A small-molecule ligand and the protein it binds are described below.
Small molecule (SMILES): CC1=Nc2nc(NCc3cccc(Br)c3)nn2C(=O)C1

Sequence of chain 8.A:
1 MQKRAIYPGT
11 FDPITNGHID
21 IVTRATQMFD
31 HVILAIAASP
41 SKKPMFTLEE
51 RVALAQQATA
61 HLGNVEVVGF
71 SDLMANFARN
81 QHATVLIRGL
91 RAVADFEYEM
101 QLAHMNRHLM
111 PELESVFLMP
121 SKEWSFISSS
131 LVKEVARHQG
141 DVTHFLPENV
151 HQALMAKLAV

Binding-site contacts:
Ligand atom N1 contacts residue MET74 of chain 3.A at 4.2 Å.
Ligand atom C20 contacts residue ALA37 of chain 3.A at 3.8 Å (hydrophobic).
Ligand atom C7 contacts residue LEU131 of chain 8.A at 4.1 Å (hydrophobic).
Ligand atom C17 contacts residue ASN106 of chain 3.A at 3.5 Å.
Ligand atom C9 contacts residue LEU73 of chain 3.A at 4.1 Å (hydrophobic).
Ligand atom C6 contacts residue MET74 of chain 3.A at 3.7 Å (hydrophobic).
Ligand atom C12 contacts residue ASP72 of chain 3.A at 3.9 Å.
Ligand atom N8 contacts residue LEU73 of chain 3.A at 3.5 Å.
Ligand atom C9 contacts residue LEU102 of chain 3.A at 3.7 Å (hydrophobic).
Ligand atom N3 contacts residue MET74 of chain 3.A at 2.9 Å (h-bond).
Ligand atom C19 contacts residue THR10 of chain 3.A at 3.7 Å.
Ligand atom C7 contacts residue LEU102 of chain 3.A at 3.7 Å (hydrophobic).
Ligand atom BR contacts residue GLY9 of chain 3.A at 3.5 Å.
Ligand atom C19 contacts residue ALA37 of chain 3.A at 3.7 Å (hydrophobic).
Ligand atom C6 contacts residue LEU73 of chain 3.A at 4.0 Å (hydrophobic).
Ligand atom C5 contacts residue GLU134 of chain 8.A at 4.2 Å.
Ligand atom C2 contacts residue MET74 of chain 3.A at 3.7 Å (hydrophobic).
Ligand atom BR contacts residue PRO8 of chain 3.A at 3.9 Å.
Ligand atom BR contacts residue MET74 of chain 3.A at 3.9 Å.
Ligand atom C13 contacts residue PHE70 of chain 3.A at 3.9 Å (hydrophobic).
Ligand atom O11 contacts residue GLU134 of chain 8.A at 3.4 Å.
Ligand atom C7 contacts residue VAL135 of chain 8.A at 4.2 Å (hydrophobic).
Ligand atom C17 contacts residue MET105 of chain 3.A at 3.6 Å (hydrophobic).
Ligand atom N10 contacts residue LEU73 of chain 3.A at 3.9 Å.
Ligand atom C17 contacts residue LEU102 of chain 3.A at 3.6 Å (hydrophobic).
Ligand atom C2 contacts residue LEU73 of chain 3.A at 3.5 Å (hydrophobic).
Ligand atom N10 contacts residue ASP72 of chain 3.A at 3.2 Å (salt-bridge).
Ligand atom C18 contacts residue THR10 of chain 3.A at 3.7 Å.
Ligand atom N10 contacts residue MET74 of chain 3.A at 3.7 Å.
Ligand atom C12 contacts residue HIS138 of chain 8.A at 4.2 Å.
Ligand atom C6 contacts residue ASP72 of chain 3.A at 4.2 Å.
Ligand atom N3 contacts residue LEU73 of chain 3.A at 3.6 Å.
Ligand atom C18 contacts residue ALA37 of chain 3.A at 3.8 Å (hydrophobic).
Ligand atom N8 contacts residue MET74 of chain 3.A at 3.8 Å.
Ligand atom C9 contacts residue VAL135 of chain 8.A at 4.1 Å (hydrophobic).
Ligand atom C15 contacts residue ALA37 of chain 3.A at 3.7 Å (hydrophobic).
Ligand atom C14 contacts residue ALA37 of chain 3.A at 3.7 Å (hydrophobic).
Ligand atom C13 contacts residue ALA37 of chain 3.A at 3.7 Å (hydrophobic).
Ligand atom C17 contacts residue LEU109 of chain 3.A at 4.1 Å (hydrophobic).
Ligand atom C17 contacts residue VAL135 of chain 8.A at 3.9 Å (hydrophobic).

Sequence of chain 3.A:
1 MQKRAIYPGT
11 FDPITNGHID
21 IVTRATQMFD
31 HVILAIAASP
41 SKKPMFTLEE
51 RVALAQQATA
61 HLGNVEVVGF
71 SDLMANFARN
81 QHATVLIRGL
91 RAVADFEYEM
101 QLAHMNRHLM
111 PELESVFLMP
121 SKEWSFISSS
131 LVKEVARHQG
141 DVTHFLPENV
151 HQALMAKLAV